Binding-site contacts:
Ligand atom O1 contacts residue ARG136 of chain 3.A at 3.4 Å.
Ligand atom O4 contacts residue VAL62 of chain 3.A at 4.0 Å.
Ligand atom N4 contacts residue LEU96 of chain 3.A at 3.9 Å.
Ligand atom O5 contacts residue VAL36 of chain 3.A at 3.7 Å.
Ligand atom C6 contacts residue VAL94 of chain 3.A at 3.9 Å (hydrophobic).
Ligand atom C21 contacts residue ASP37 of chain 3.A at 3.9 Å.
Ligand atom N4 contacts residue ILE64 of chain 3.A at 4.1 Å.
Ligand atom C2 contacts residue PHE56 of chain 3.A at 4.0 Å (hydrophobic).
Ligand atom C22 contacts residue MET140 of chain 3.A at 3.5 Å (hydrophobic).
Ligand atom C50 contacts residue GLN144 of chain 3.A at 4.0 Å.
Ligand atom C5 contacts residue LEU96 of chain 3.A at 3.6 Å (hydrophobic).
Ligand atom O2 contacts residue SER12 of chain 3.A at 4.1 Å.
Ligand atom N4 contacts residue VAL36 of chain 3.A at 3.5 Å.
Ligand atom O6 contacts residue ILE64 of chain 3.A at 3.0 Å.
Ligand atom C11 contacts residue PHE56 of chain 3.A at 4.0 Å (hydrophobic).
Ligand atom O4 contacts residue SER12 of chain 3.A at 4.1 Å.
Ligand atom C2 contacts residue VAL62 of chain 3.A at 4.0 Å (hydrophobic).
Ligand atom C4 contacts residue VAL36 of chain 3.A at 3.7 Å (hydrophobic).
Ligand atom O5 contacts residue LEU96 of chain 3.A at 4.0 Å.
Ligand atom C3 contacts residue VAL62 of chain 3.A at 4.0 Å (hydrophobic).
Ligand atom C12 contacts residue ASP37 of chain 3.A at 3.1 Å.
Ligand atom C6 contacts residue GLN144 of chain 3.A at 3.5 Å.
Ligand atom O6 contacts residue VAL36 of chain 3.A at 3.9 Å.
Ligand atom O2 contacts residue ARG136 of chain 3.A at 4.0 Å.
Ligand atom C2 contacts residue ILE54 of chain 3.A at 4.1 Å (hydrophobic).
Ligand atom C50 contacts residue VAL62 of chain 3.A at 3.9 Å (hydrophobic).
Ligand atom C3 contacts residue VAL36 of chain 3.A at 3.7 Å (hydrophobic).
Ligand atom C11 contacts residue ASP37 of chain 3.A at 3.4 Å.
Ligand atom C5 contacts residue VAL94 of chain 3.A at 3.7 Å (hydrophobic).
Ligand atom O4 contacts residue MET140 of chain 3.A at 3.1 Å.
Ligand atom O2 contacts residue ASP37 of chain 3.A at 3.1 Å (salt-bridge).
Ligand atom C4 contacts residue LEU96 of chain 3.A at 4.0 Å (hydrophobic).
Ligand atom C50 contacts residue MET140 of chain 3.A at 3.6 Å (hydrophobic).
Ligand atom O4 contacts residue GLN144 of chain 3.A at 2.9 Å (h-bond).
Ligand atom O5 contacts residue VAL94 of chain 3.A at 3.3 Å (h-bond).
Ligand atom N2 contacts residue ASP37 of chain 3.A at 3.2 Å (salt-bridge).
Ligand atom C1 contacts residue VAL62 of chain 3.A at 4.0 Å (hydrophobic).
Ligand atom C3 contacts residue ILE54 of chain 3.A at 3.7 Å (hydrophobic).
Ligand atom O6 contacts residue PHE68 of chain 3.A at 3.8 Å.
Ligand atom O1 contacts residue MET140 of chain 3.A at 3.9 Å.

A protein and the small-molecule ligand that binds it are described below.
Small molecule (SMILES): CC(=O)N[C@H](CO)[C@H](O)c1ccc([N+](=O)[O-])cc1

Sequence of chain 3.A:
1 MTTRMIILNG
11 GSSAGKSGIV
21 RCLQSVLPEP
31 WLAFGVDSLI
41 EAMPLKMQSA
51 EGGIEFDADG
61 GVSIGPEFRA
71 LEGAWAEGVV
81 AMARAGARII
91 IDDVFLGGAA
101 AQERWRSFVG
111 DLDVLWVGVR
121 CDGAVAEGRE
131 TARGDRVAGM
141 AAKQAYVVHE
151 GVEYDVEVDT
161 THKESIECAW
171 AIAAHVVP